A protein and the small-molecule ligand that binds it are described below.
Small molecule (SMILES): O=C(O)/C=C/c1cccc(C(F)(F)F)c1

Binding-site contacts:
Ligand atom C05 contacts residue PHE150 of chain 1.A at 4.2 Å (hydrophobic).
Ligand atom C02 contacts residue NAD1 of chain 1.B at 3.3 Å.
Ligand atom F14 contacts residue PHE150 of chain 1.A at 3.1 Å.
Ligand atom C12 contacts residue PHE150 of chain 1.A at 4.0 Å (hydrophobic).
Ligand atom C08 contacts residue MET200 of chain 1.A at 3.5 Å (hydrophobic).
Ligand atom C06 contacts residue NAD1 of chain 1.B at 3.3 Å.
Ligand atom F13 contacts residue LEU219 of chain 1.A at 3.1 Å.
Ligand atom C07 contacts residue PRO194 of chain 1.A at 4.0 Å (hydrophobic).
Ligand atom O03 contacts residue LYS166 of chain 1.A at 4.1 Å.
Ligand atom C08 contacts residue NAD1 of chain 1.B at 3.8 Å.
Ligand atom C07 contacts residue MET200 of chain 1.A at 3.2 Å (hydrophobic).
Ligand atom C10 contacts residue PHE150 of chain 1.A at 3.9 Å (hydrophobic).
Ligand atom O03 contacts residue TYR159 of chain 1.A at 2.5 Å (h-bond).
Ligand atom C06 contacts residue TYR159 of chain 1.A at 4.2 Å (hydrophobic).
Ligand atom C04 contacts residue MET200 of chain 1.A at 3.6 Å (hydrophobic).
Ligand atom C11 contacts residue PHE150 of chain 1.A at 3.6 Å (hydrophobic).
Ligand atom F14 contacts residue LEU219 of chain 1.A at 3.6 Å.
Ligand atom C02 contacts residue TYR159 of chain 1.A at 3.5 Å (hydrophobic).
Ligand atom F15 contacts residue TYR159 of chain 1.A at 3.4 Å.
Ligand atom C08 contacts residue PRO194 of chain 1.A at 3.4 Å (hydrophobic).
Ligand atom O03 contacts residue NAD1 of chain 1.B at 2.6 Å (h-bond).
Ligand atom C11 contacts residue TYR159 of chain 1.A at 3.8 Å (hydrophobic).
Ligand atom O01 contacts residue MET200 of chain 1.A at 4.0 Å.
Ligand atom C12 contacts residue LEU219 of chain 1.A at 3.7 Å (hydrophobic).
Ligand atom C06 contacts residue MET200 of chain 1.A at 3.8 Å (hydrophobic).
Ligand atom O01 contacts residue NAD1 of chain 1.B at 3.2 Å (h-bond).
Ligand atom F13 contacts residue ILE216 of chain 1.A at 3.0 Å.
Ligand atom C04 contacts residue TYR159 of chain 1.A at 3.4 Å (hydrophobic).
Ligand atom C12 contacts residue ILE216 of chain 1.A at 3.9 Å (hydrophobic).
Ligand atom C06 contacts residue PHE150 of chain 1.A at 4.2 Å (hydrophobic).
Ligand atom C09 contacts residue PRO194 of chain 1.A at 3.8 Å (hydrophobic).
Ligand atom C05 contacts residue NAD1 of chain 1.B at 3.2 Å.
Ligand atom F14 contacts residue MET156 of chain 1.A at 3.9 Å.
Ligand atom C09 contacts residue ILE216 of chain 1.A at 3.6 Å (hydrophobic).
Ligand atom C05 contacts residue TYR159 of chain 1.A at 3.7 Å (hydrophobic).
Ligand atom C07 contacts residue NAD1 of chain 1.B at 2.8 Å.
Ligand atom F15 contacts residue LEU219 of chain 1.A at 3.9 Å.
Ligand atom F15 contacts residue ILE216 of chain 1.A at 3.6 Å.
Ligand atom C09 contacts residue MET200 of chain 1.A at 4.2 Å (hydrophobic).
Ligand atom C04 contacts residue NAD1 of chain 1.B at 3.8 Å.

Sequence of chain 1.A:
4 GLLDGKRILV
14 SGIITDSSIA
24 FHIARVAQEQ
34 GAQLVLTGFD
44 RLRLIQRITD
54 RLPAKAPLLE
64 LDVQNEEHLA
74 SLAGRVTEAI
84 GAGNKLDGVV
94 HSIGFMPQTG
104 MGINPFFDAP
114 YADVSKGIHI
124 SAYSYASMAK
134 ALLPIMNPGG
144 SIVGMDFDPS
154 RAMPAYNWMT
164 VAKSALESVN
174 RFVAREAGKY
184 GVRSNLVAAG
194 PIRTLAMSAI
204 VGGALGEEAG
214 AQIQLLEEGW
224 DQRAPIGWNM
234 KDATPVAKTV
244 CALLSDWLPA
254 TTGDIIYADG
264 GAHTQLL